This protein binds this small molecule.
Small molecule (SMILES): C[C@H](N)C(=O)CCCCCC(=O)O

Binding-site contacts:
Ligand atom CD contacts residue GLY136 of chain 1.B at 3.8 Å.
Ligand atom OI2 contacts residue VAL140 of chain 1.B at 4.0 Å.
Ligand atom CZ contacts residue LEU168 of chain 1.A at 3.7 Å (hydrophobic).
Ligand atom OI1 contacts residue LEU168 of chain 1.A at 3.9 Å.
Ligand atom CS contacts residue MET97 of chain 1.B at 3.7 Å (hydrophobic).
Ligand atom O contacts residue LEU168 of chain 1.A at 3.9 Å.
Ligand atom CH contacts residue ARG70 of chain 1.B at 3.9 Å.
Ligand atom CA contacts residue LEU168 of chain 1.A at 3.6 Å (hydrophobic).
Ligand atom CE contacts residue LEU168 of chain 1.A at 3.6 Å (hydrophobic).
Ligand atom CZ contacts residue THR66 of chain 1.B at 4.0 Å.
Ligand atom OI1 contacts residue LEU171 of chain 1.A at 3.3 Å (h-bond).
Ligand atom OI1 contacts residue THR170 of chain 1.A at 3.4 Å (h-bond).
Ligand atom C contacts residue LEU171 of chain 1.A at 3.6 Å (hydrophobic).
Ligand atom CE contacts residue THR66 of chain 1.B at 3.6 Å.
Ligand atom CE contacts residue MET97 of chain 1.B at 3.5 Å (hydrophobic).
Ligand atom CH contacts residue THR66 of chain 1.B at 3.7 Å.
Ligand atom CS contacts residue THR66 of chain 1.B at 3.4 Å.
Ligand atom OI1 contacts residue ASN207 of chain 1.A at 4.0 Å.
Ligand atom CA contacts residue GLY169 of chain 1.A at 3.8 Å.
Ligand atom CB contacts residue LEU168 of chain 1.A at 3.6 Å (hydrophobic).
Ligand atom CD contacts residue LEU168 of chain 1.A at 3.7 Å (hydrophobic).
Ligand atom CG contacts residue ALA98 of chain 1.B at 3.4 Å (hydrophobic).
Ligand atom OI2 contacts residue LEU171 of chain 1.A at 3.3 Å (h-bond).
Ligand atom N contacts residue ASP72 of chain 1.B at 3.8 Å.
Ligand atom OI2 contacts residue GLY169 of chain 1.A at 3.4 Å.
Ligand atom CZ contacts residue THR36 of chain 1.B at 3.7 Å.
Ligand atom N contacts residue ARG70 of chain 1.B at 4.0 Å.
Ligand atom CG contacts residue ALA135 of chain 1.B at 3.8 Å (hydrophobic).
Ligand atom OI1 contacts residue GLY169 of chain 1.A at 3.0 Å (h-bond).
Ligand atom N contacts residue THR66 of chain 1.B at 3.1 Å (h-bond).
Ligand atom OI2 contacts residue ASN172 of chain 1.A at 3.1 Å (h-bond).
Ligand atom C contacts residue GLY169 of chain 1.A at 3.1 Å.
Ligand atom OI2 contacts residue THR170 of chain 1.A at 3.8 Å.
Ligand atom CG contacts residue LEU168 of chain 1.A at 3.9 Å (hydrophobic).
Ligand atom CA contacts residue ALA98 of chain 1.B at 3.1 Å (hydrophobic).
Ligand atom O contacts residue THR36 of chain 1.B at 2.8 Å (h-bond).
Ligand atom CS contacts residue PRO96 of chain 1.B at 3.4 Å (hydrophobic).
Ligand atom CB contacts residue GLY169 of chain 1.A at 3.7 Å.
Ligand atom C contacts residue THR170 of chain 1.A at 3.9 Å.
Ligand atom CD contacts residue ALA135 of chain 1.B at 3.8 Å (hydrophobic).

Sequence of chain 1.B:
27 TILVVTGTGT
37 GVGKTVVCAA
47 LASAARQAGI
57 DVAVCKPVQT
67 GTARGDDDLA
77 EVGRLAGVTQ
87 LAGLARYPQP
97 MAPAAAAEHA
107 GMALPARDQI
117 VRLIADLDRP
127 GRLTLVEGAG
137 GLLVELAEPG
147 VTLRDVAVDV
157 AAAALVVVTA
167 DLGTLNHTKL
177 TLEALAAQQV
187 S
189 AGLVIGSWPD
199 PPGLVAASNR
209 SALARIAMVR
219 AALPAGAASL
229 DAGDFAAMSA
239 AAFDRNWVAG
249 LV

Sequence of chain 1.A:
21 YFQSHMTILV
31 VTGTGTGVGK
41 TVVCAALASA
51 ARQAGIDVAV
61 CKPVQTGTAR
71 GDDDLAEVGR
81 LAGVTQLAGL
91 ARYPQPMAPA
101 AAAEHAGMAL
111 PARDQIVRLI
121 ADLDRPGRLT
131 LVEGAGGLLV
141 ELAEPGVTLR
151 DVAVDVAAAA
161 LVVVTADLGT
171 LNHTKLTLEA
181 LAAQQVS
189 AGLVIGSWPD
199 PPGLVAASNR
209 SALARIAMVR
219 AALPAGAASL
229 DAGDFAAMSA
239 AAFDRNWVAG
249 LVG